Sequence of chain 1.D:
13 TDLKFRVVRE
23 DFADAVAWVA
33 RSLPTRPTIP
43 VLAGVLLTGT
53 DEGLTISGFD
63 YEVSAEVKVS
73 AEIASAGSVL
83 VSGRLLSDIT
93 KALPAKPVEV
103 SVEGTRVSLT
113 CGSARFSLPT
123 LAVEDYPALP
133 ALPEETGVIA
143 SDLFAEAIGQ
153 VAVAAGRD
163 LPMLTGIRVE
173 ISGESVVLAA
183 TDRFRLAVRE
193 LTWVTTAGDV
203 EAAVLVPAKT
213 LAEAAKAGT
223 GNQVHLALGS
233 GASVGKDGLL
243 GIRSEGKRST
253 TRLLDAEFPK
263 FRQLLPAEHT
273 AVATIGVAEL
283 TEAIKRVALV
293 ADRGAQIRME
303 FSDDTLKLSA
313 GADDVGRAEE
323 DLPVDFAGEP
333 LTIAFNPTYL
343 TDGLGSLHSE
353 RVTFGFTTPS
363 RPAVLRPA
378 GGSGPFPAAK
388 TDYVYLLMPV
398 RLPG

Binding-site contacts:
Ligand atom CA contacts residue ARG185 of chain 1.D at 3.6 Å.
Ligand atom O contacts residue ARG185 of chain 1.D at 2.9 Å (salt-bridge).
Ligand atom O contacts residue LYS262 of chain 1.D at 3.9 Å.
Ligand atom CB contacts residue MET395 of chain 1.D at 3.9 Å (hydrophobic).
Ligand atom CD contacts residue PRO396 of chain 1.D at 3.4 Å (hydrophobic).
Ligand atom O contacts residue LEU266 of chain 1.D at 3.5 Å.
Ligand atom CD2 contacts residue ARG185 of chain 1.D at 3.5 Å.
Ligand atom CB contacts residue ARG185 of chain 1.D at 3.4 Å.
Ligand atom O contacts residue VAL397 of chain 1.D at 3.5 Å.
Ligand atom CD2 contacts residue ARG185 of chain 1.D at 3.7 Å.
Ligand atom CG2 contacts residue ARG185 of chain 1.D at 3.6 Å.
Ligand atom CE contacts residue ARG398 of chain 1.D at 3.9 Å.
Ligand atom O contacts residue MET395 of chain 1.D at 3.3 Å.
Ligand atom CD2 contacts residue MET165 of chain 1.D at 3.5 Å (hydrophobic).
Ligand atom CD2 contacts residue PHE186 of chain 1.D at 3.5 Å (hydrophobic).
Ligand atom N contacts residue MET395 of chain 1.D at 3.8 Å.
Ligand atom N contacts residue LEU266 of chain 1.D at 3.6 Å.
Ligand atom C contacts residue LEU266 of chain 1.D at 3.7 Å (hydrophobic).
Ligand atom CA contacts residue ARG185 of chain 1.D at 3.7 Å.
Ligand atom CG1 contacts residue PHE186 of chain 1.D at 3.5 Å (hydrophobic).
Ligand atom CD2 contacts residue LEU188 of chain 1.D at 3.9 Å (hydrophobic).
Ligand atom O contacts residue MET395 of chain 1.D at 3.7 Å.
Ligand atom CG contacts residue PRO396 of chain 1.D at 3.4 Å (hydrophobic).
Ligand atom CB contacts residue ARG185 of chain 1.D at 3.2 Å.
Ligand atom C contacts residue MET395 of chain 1.D at 3.7 Å (hydrophobic).
Ligand atom CG contacts residue MET395 of chain 1.D at 3.9 Å (hydrophobic).
Ligand atom CD2 contacts residue PRO261 of chain 1.D at 3.9 Å (hydrophobic).
Ligand atom CG2 contacts residue PHE186 of chain 1.D at 3.9 Å (hydrophobic).
Ligand atom CD1 contacts residue MET395 of chain 1.D at 3.6 Å (hydrophobic).
Ligand atom CG contacts residue LEU266 of chain 1.D at 3.6 Å (hydrophobic).
Ligand atom CD contacts residue LEU266 of chain 1.D at 3.9 Å (hydrophobic).
Ligand atom CD2 contacts residue LEU266 of chain 1.D at 3.5 Å (hydrophobic).
Ligand atom CD1 contacts residue PRO364 of chain 1.D at 3.8 Å (hydrophobic).
Ligand atom CD2 contacts residue ARG187 of chain 1.D at 3.6 Å.
Ligand atom N contacts residue ARG185 of chain 1.D at 2.8 Å (salt-bridge).
Ligand atom O contacts residue ARG185 of chain 1.D at 3.4 Å.
Ligand atom CE contacts residue PRO396 of chain 1.D at 3.7 Å (hydrophobic).
Ligand atom O contacts residue ARG398 of chain 1.D at 3.0 Å (salt-bridge).
Ligand atom C contacts residue ARG185 of chain 1.D at 3.8 Å.
Ligand atom CN contacts residue GLN265 of chain 1.D at 3.9 Å.

A small-molecule ligand and the protein it binds are described below.
Small molecule (SMILES): CC(=O)N(C)[C@H](C(=O)N1C[C@H](C)C[C@H]1C(=O)N(C)[C@@H]1C(=O)N[C@@H](CC(C)C)C(=O)N2C[C@H](C)C[C@H]2C(=O)N[C@@H](CC(C)C)C(=O)N(C)[C@@H](C(C)C)C(=O)N2CCC[C@H]2C(=O)N(C)[C@H](CC(C)C)C(=O)NCC(=O)O[C@@H]1C)C(C)C